The protein below binds the small molecule below.
Small molecule (SMILES): COc1ccc2[nH]cc(CCNC(=O)C(C)(C)C)c2c1

Binding-site contacts:
Ligand atom C contacts residue ASN106 of chain 2.A at 3.4 Å.
Ligand atom C2 contacts residue PRO8 of chain 2.A at 4.0 Å (hydrophobic).
Ligand atom C15 contacts residue MET74 of chain 2.A at 3.7 Å (hydrophobic).
Ligand atom N1 contacts residue HIS138 of chain 1.A at 4.1 Å.
Ligand atom C12 contacts residue VAL135 of chain 1.A at 3.5 Å (hydrophobic).
Ligand atom C5 contacts residue PHE70 of chain 2.A at 4.0 Å (hydrophobic).
Ligand atom C13 contacts residue ASN106 of chain 2.A at 3.4 Å.
Ligand atom O contacts residue PRO8 of chain 2.A at 4.1 Å.
Ligand atom C12 contacts residue LEU73 of chain 2.A at 4.1 Å (hydrophobic).
Ligand atom C11 contacts residue GLU134 of chain 1.A at 4.3 Å.
Ligand atom N contacts residue ALA37 of chain 2.A at 3.6 Å.
Ligand atom C contacts residue GLU99 of chain 2.A at 4.2 Å.
Ligand atom C8 contacts residue MET74 of chain 2.A at 3.9 Å (hydrophobic).
Ligand atom C contacts residue LEU86 of chain 2.A at 3.9 Å (hydrophobic).
Ligand atom C7 contacts residue MET74 of chain 2.A at 3.7 Å (hydrophobic).
Ligand atom O1 contacts residue MET74 of chain 2.A at 2.8 Å (h-bond).
Ligand atom C1 contacts residue PRO8 of chain 2.A at 3.9 Å (hydrophobic).
Ligand atom C3 contacts residue GLY9 of chain 2.A at 4.2 Å.
Ligand atom O contacts residue LEU86 of chain 2.A at 4.1 Å.
Ligand atom C3 contacts residue ARG88 of chain 2.A at 4.0 Å.
Ligand atom C8 contacts residue ASP72 of chain 2.A at 3.7 Å.
Ligand atom C7 contacts residue ASP72 of chain 2.A at 3.8 Å.
Ligand atom C2 contacts residue LEU102 of chain 2.A at 3.8 Å (hydrophobic).
Ligand atom C9 contacts residue LEU73 of chain 2.A at 4.2 Å (hydrophobic).
Ligand atom C contacts residue ARG88 of chain 2.A at 3.4 Å.
Ligand atom C11 contacts residue LEU102 of chain 2.A at 3.6 Å (hydrophobic).
Ligand atom O contacts residue LEU102 of chain 2.A at 4.1 Å.
Ligand atom O contacts residue ASN106 of chain 2.A at 3.1 Å (h-bond).
Ligand atom C5 contacts residue ALA37 of chain 2.A at 3.2 Å (hydrophobic).
Ligand atom C7 contacts residue PHE70 of chain 2.A at 3.5 Å (hydrophobic).
Ligand atom C9 contacts residue MET74 of chain 2.A at 3.9 Å (hydrophobic).
Ligand atom C13 contacts residue LEU102 of chain 2.A at 4.3 Å (hydrophobic).
Ligand atom C12 contacts residue GLU134 of chain 1.A at 4.0 Å.
Ligand atom C1 contacts residue LEU102 of chain 2.A at 4.1 Å (hydrophobic).
Ligand atom C2 contacts residue ARG88 of chain 2.A at 3.6 Å.
Ligand atom C6 contacts residue PHE70 of chain 2.A at 3.8 Å (hydrophobic).
Ligand atom C8 contacts residue HIS138 of chain 1.A at 3.9 Å.
Ligand atom C contacts residue LEU102 of chain 2.A at 3.9 Å (hydrophobic).
Ligand atom O1 contacts residue LEU73 of chain 2.A at 3.4 Å.
Ligand atom O contacts residue MET74 of chain 2.A at 4.0 Å.

Sequence of chain 2.A:
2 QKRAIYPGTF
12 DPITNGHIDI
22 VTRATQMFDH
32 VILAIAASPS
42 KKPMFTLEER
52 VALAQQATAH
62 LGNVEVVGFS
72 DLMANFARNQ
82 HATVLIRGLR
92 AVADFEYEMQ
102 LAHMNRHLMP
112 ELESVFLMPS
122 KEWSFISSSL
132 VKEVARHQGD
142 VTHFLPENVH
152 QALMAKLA

Sequence of chain 1.A:
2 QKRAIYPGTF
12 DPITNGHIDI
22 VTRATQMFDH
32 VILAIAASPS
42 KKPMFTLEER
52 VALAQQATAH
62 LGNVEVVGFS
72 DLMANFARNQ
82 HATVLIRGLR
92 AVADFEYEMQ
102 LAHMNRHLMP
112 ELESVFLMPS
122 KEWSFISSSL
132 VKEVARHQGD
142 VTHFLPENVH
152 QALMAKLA